A protein and the small-molecule ligand that binds it are described below.
Small molecule (SMILES): C[C@@H](O)[C@@H](C)O

Sequence of chain 12.B:
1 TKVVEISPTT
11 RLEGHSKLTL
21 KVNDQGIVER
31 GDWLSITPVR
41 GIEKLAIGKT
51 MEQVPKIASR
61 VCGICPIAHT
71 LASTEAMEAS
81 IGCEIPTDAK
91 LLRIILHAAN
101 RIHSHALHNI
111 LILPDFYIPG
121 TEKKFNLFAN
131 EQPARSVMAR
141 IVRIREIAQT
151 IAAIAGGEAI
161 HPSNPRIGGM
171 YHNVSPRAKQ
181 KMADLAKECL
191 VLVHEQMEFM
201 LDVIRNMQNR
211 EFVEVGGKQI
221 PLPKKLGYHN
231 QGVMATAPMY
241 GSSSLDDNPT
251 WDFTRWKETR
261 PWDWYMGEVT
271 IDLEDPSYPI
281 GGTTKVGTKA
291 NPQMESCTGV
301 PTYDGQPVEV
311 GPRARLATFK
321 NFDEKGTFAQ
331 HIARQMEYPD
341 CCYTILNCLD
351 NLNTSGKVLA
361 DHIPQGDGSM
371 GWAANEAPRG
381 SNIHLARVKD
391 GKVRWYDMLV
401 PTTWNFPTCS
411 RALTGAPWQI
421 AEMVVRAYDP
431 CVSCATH

Binding-site contacts:
Ligand atom C3 contacts residue ASP367 of chain 12.B at 3.7 Å.
Ligand atom O5 contacts residue GLY368 of chain 12.B at 4.3 Å.
Ligand atom C2 contacts residue GLY368 of chain 12.B at 4.2 Å.
Ligand atom O5 contacts residue ARG387 of chain 12.B at 4.4 Å.
Ligand atom C4 contacts residue SER369 of chain 12.B at 3.7 Å.
Ligand atom C1 contacts residue ASP367 of chain 12.B at 4.0 Å.
Ligand atom C3 contacts residue SER369 of chain 12.B at 4.1 Å.
Ligand atom C4 contacts residue ASP367 of chain 12.B at 4.0 Å.
Ligand atom C2 contacts residue ASP367 of chain 12.B at 3.7 Å.
Ligand atom C2 contacts residue SER369 of chain 12.B at 3.9 Å.
Ligand atom O5 contacts residue SER369 of chain 12.B at 3.6 Å (h-bond).